Sequence of chain 1.A:
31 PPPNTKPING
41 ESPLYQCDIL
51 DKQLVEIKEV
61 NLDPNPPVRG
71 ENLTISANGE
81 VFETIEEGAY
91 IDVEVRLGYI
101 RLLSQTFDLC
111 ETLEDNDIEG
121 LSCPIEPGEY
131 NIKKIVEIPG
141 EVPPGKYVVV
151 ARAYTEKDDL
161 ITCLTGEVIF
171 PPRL

The protein below binds the small molecule below.
Small molecule (SMILES): CC(=O)N[C@@H]1[C@@H](O)[C@H](O)[C@@H](CO)O[C@H]1O

Binding-site contacts:
Ligand atom C4 contacts residue ASN72 of chain 1.A at 4.2 Å.
Ligand atom C5 contacts residue ASN72 of chain 1.A at 3.7 Å.
Ligand atom C8 contacts residue ASN72 of chain 1.A at 4.3 Å.
Ligand atom C2 contacts residue ASN72 of chain 1.A at 2.4 Å.
Ligand atom C1 contacts residue ASN72 of chain 1.A at 1.4 Å.
Ligand atom C7 contacts residue ASN72 of chain 1.A at 3.0 Å.
Ligand atom O5 contacts residue ASN72 of chain 1.A at 2.4 Å (h-bond).
Ligand atom O6 contacts residue ILE135 of chain 1.A at 4.0 Å.
Ligand atom C3 contacts residue ASN72 of chain 1.A at 3.8 Å.
Ligand atom N2 contacts residue ASN72 of chain 1.A at 2.9 Å (h-bond).
Ligand atom O5 contacts residue ILE135 of chain 1.A at 4.4 Å.
Ligand atom O7 contacts residue ASN72 of chain 1.A at 2.8 Å (h-bond).
Ligand atom C5 contacts residue GLU137 of chain 1.A at 4.5 Å.